Binding-site contacts:
Ligand atom C17 contacts residue LEU223 of chain 1.A at 3.7 Å (hydrophobic).
Ligand atom C16 contacts residue LEU223 of chain 1.A at 3.8 Å (hydrophobic).
Ligand atom O1 contacts residue ILE173 of chain 1.A at 3.8 Å.
Ligand atom C14 contacts residue PRO172 of chain 1.A at 3.3 Å (hydrophobic).
Ligand atom C18 contacts residue PRO7 of chain 1.B at 4.0 Å (hydrophobic).
Ligand atom C2 contacts residue ASN47 of chain 1.A at 3.6 Å.
Ligand atom O1 contacts residue CYS43 of chain 1.A at 3.1 Å (h-bond).
Ligand atom O2 contacts residue VAL9 of chain 1.B at 3.0 Å (h-bond).
Ligand atom C10 contacts residue THR6 of chain 1.B at 3.7 Å.
Ligand atom C6 contacts residue VAL9 of chain 1.B at 3.9 Å (hydrophobic).
Ligand atom N1 contacts residue CYS43 of chain 1.A at 3.7 Å.
Ligand atom C13 contacts residue THR6 of chain 1.B at 3.9 Å.
Ligand atom C2 contacts residue CYS43 of chain 1.A at 1.8 Å (hydrophobic).
Ligand atom C3 contacts residue ILE173 of chain 1.A at 3.8 Å (hydrophobic).
Ligand atom C16 contacts residue ILE224 of chain 1.A at 3.9 Å (hydrophobic).
Ligand atom C14 contacts residue THR6 of chain 1.B at 3.9 Å.
Ligand atom C2 contacts residue ARG46 of chain 1.A at 3.9 Å.
Ligand atom CL2 contacts residue PHE124 of chain 1.A at 3.8 Å.
Ligand atom C5 contacts residue ASN47 of chain 1.A at 3.7 Å.
Ligand atom C15 contacts residue ASP220 of chain 1.A at 3.7 Å.
Ligand atom C3 contacts residue ASN47 of chain 1.A at 3.8 Å.
Ligand atom O3 contacts residue ILE224 of chain 1.A at 3.5 Å.
Ligand atom C1 contacts residue ASN47 of chain 1.A at 3.6 Å.
Ligand atom C1 contacts residue CYS43 of chain 1.A at 2.7 Å (hydrophobic).
Ligand atom CL2 contacts residue LYS127 of chain 1.A at 3.6 Å.
Ligand atom C17 contacts residue ILE224 of chain 1.A at 3.9 Å (hydrophobic).
Ligand atom C9 contacts residue THR6 of chain 1.B at 3.8 Å.
Ligand atom C20 contacts residue PRO172 of chain 1.A at 3.8 Å (hydrophobic).
Ligand atom C11 contacts residue VAL9 of chain 1.B at 4.0 Å (hydrophobic).
Ligand atom N1 contacts residue PHE124 of chain 1.A at 4.0 Å.
Ligand atom C13 contacts residue PRO172 of chain 1.A at 3.5 Å (hydrophobic).
Ligand atom C16 contacts residue ASP220 of chain 1.A at 3.9 Å.
Ligand atom C11 contacts residue THR6 of chain 1.B at 3.8 Å.
Ligand atom C19 contacts residue PRO172 of chain 1.A at 3.7 Å (hydrophobic).
Ligand atom C12 contacts residue THR6 of chain 1.B at 3.9 Å.
Ligand atom C14 contacts residue ILE224 of chain 1.A at 3.8 Å (hydrophobic).
Ligand atom N1 contacts residue ASN47 of chain 1.A at 2.8 Å (h-bond).
Ligand atom C13 contacts residue ILE173 of chain 1.A at 4.0 Å (hydrophobic).
Ligand atom C5 contacts residue VAL9 of chain 1.B at 4.0 Å (hydrophobic).
Ligand atom C17 contacts residue PRO7 of chain 1.B at 3.6 Å (hydrophobic).

Sequence of chain 1.A:
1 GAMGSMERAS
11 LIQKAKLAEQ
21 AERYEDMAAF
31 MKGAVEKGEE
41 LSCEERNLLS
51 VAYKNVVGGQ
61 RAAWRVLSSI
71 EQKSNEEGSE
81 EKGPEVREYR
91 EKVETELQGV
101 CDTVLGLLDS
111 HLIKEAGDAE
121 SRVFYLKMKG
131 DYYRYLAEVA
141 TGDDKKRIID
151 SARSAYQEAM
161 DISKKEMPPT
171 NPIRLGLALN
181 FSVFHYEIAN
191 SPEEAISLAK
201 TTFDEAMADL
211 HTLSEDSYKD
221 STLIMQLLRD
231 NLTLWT

Sequence of chain 1.B:
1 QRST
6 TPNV

This small molecule binds to this protein.
Small molecule (SMILES): O=C(CCl)NCC1CCN(C(=O)C2(Oc3ccc(Cl)cc3)CCCC2)CC1